Binding-site contacts:
Ligand atom C09 contacts residue VAL29 of chain 1.A at 3.8 Å (hydrophobic).
Ligand atom C02 contacts residue VAL86 of chain 1.A at 4.1 Å (hydrophobic).
Ligand atom C12 contacts residue EDO1 of chain 1.C at 4.4 Å.
Ligand atom C11 contacts residue EDO1 of chain 1.C at 3.5 Å.
Ligand atom C11 contacts residue VAL86 of chain 1.A at 4.2 Å (hydrophobic).
Ligand atom C02 contacts residue TYR37 of chain 1.A at 4.0 Å (hydrophobic).
Ligand atom C10 contacts residue VAL86 of chain 1.A at 4.0 Å (hydrophobic).
Ligand atom C06 contacts residue EDO1 of chain 1.C at 4.5 Å.
Ligand atom C02 contacts residue ASN80 of chain 1.A at 3.8 Å.
Ligand atom C05 contacts residue VAL86 of chain 1.A at 4.5 Å (hydrophobic).
Ligand atom C01 contacts residue VAL29 of chain 1.A at 3.5 Å (hydrophobic).
Ligand atom O03 contacts residue ASN80 of chain 1.A at 2.9 Å (h-bond).
Ligand atom C08 contacts residue EDO1 of chain 1.C at 3.7 Å.
Ligand atom O03 contacts residue TYR37 of chain 1.A at 3.5 Å.
Ligand atom N04 contacts residue ASN80 of chain 1.A at 4.3 Å.
Ligand atom C08 contacts residue VAL86 of chain 1.A at 4.1 Å (hydrophobic).
Ligand atom C01 contacts residue PRO24 of chain 1.A at 3.6 Å (hydrophobic).
Ligand atom C01 contacts residue TYR37 of chain 1.A at 4.4 Å (hydrophobic).
Ligand atom C09 contacts residue PRO24 of chain 1.A at 3.9 Å (hydrophobic).
Ligand atom N04 contacts residue VAL86 of chain 1.A at 4.2 Å.
Ligand atom C05 contacts residue VAL34 of chain 1.A at 4.5 Å (hydrophobic).
Ligand atom C05 contacts residue ASN80 of chain 1.A at 3.6 Å.
Ligand atom N07 contacts residue VAL86 of chain 1.A at 4.2 Å.
Ligand atom C05 contacts residue PHE79 of chain 1.A at 4.2 Å (hydrophobic).
Ligand atom C02 contacts residue VAL29 of chain 1.A at 3.7 Å (hydrophobic).
Ligand atom N04 contacts residue VAL29 of chain 1.A at 3.9 Å.
Ligand atom C06 contacts residue VAL34 of chain 1.A at 3.6 Å (hydrophobic).
Ligand atom C10 contacts residue EDO1 of chain 1.C at 3.7 Å.
Ligand atom N07 contacts residue VAL34 of chain 1.A at 4.2 Å.
Ligand atom C01 contacts residue PHE25 of chain 1.A at 4.1 Å (hydrophobic).
Ligand atom C09 contacts residue EDO1 of chain 1.C at 4.5 Å.
Ligand atom O03 contacts residue VAL29 of chain 1.A at 4.4 Å.
Ligand atom N07 contacts residue EDO1 of chain 1.C at 3.6 Å (h-bond).
Ligand atom O03 contacts residue PHE79 of chain 1.A at 4.4 Å.
Ligand atom O03 contacts residue VAL86 of chain 1.A at 4.2 Å.
Ligand atom C19 contacts residue VAL86 of chain 1.A at 4.2 Å (hydrophobic).

Sequence of chain 1.A:
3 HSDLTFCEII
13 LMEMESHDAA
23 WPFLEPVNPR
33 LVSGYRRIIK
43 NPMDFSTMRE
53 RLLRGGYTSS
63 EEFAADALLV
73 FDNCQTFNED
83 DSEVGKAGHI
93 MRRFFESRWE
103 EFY

A protein and the small-molecule ligand that binds it are described below.
Small molecule (SMILES): [H]/N=C(/N)Nc1ccc(N2CCN(C(C)=O)CC2)cc1